Binding-site contacts:
Ligand atom CAC contacts residue NAI1 of chain 1.B at 3.5 Å.
Ligand atom CAK contacts residue GLY93 of chain 1.A at 3.5 Å.
Ligand atom CAV contacts residue PRO154 of chain 1.A at 3.6 Å (hydrophobic).
Ligand atom CAU contacts residue ILE206 of chain 1.A at 3.5 Å (hydrophobic).
Ligand atom CAG contacts residue GLY93 of chain 1.A at 3.6 Å.
Ligand atom OAA contacts residue NAI1 of chain 1.B at 2.7 Å (h-bond).
Ligand atom CAQ contacts residue TYR146 of chain 1.A at 3.9 Å (hydrophobic).
Ligand atom NAP contacts residue PHE94 of chain 1.A at 3.8 Å.
Ligand atom OAA contacts residue TYR156 of chain 1.A at 2.6 Å (h-bond).
Ligand atom CAK contacts residue PHE94 of chain 1.A at 4.0 Å (hydrophobic).
Ligand atom CAW contacts residue TYR156 of chain 1.A at 3.3 Å (hydrophobic).
Ligand atom CAW contacts residue PRO154 of chain 1.A at 3.3 Å (hydrophobic).
Ligand atom CAQ contacts residue NAI1 of chain 1.B at 3.4 Å.
Ligand atom CAL contacts residue NAI1 of chain 1.B at 3.5 Å.
Ligand atom CAV contacts residue ILE206 of chain 1.A at 3.8 Å (hydrophobic).
Ligand atom CAH contacts residue TYR156 of chain 1.A at 3.6 Å (hydrophobic).
Ligand atom CAJ contacts residue MET159 of chain 1.A at 3.9 Å (hydrophobic).
Ligand atom CAW contacts residue ASN155 of chain 1.A at 3.5 Å.
Ligand atom CAR contacts residue PHE203 of chain 1.A at 3.4 Å (hydrophobic).
Ligand atom CAG contacts residue NAI1 of chain 1.B at 3.7 Å.
Ligand atom CAN contacts residue ILE100 of chain 1.A at 3.6 Å (hydrophobic).
Ligand atom CAO contacts residue ALA95 of chain 1.A at 3.9 Å (hydrophobic).
Ligand atom CAE contacts residue NAI1 of chain 1.B at 3.8 Å.
Ligand atom CAS contacts residue TYR146 of chain 1.A at 3.7 Å (hydrophobic).
Ligand atom NAM contacts residue NAI1 of chain 1.B at 3.2 Å.
Ligand atom CAV contacts residue TYR156 of chain 1.A at 3.7 Å (hydrophobic).
Ligand atom CAO contacts residue ILE200 of chain 1.A at 4.0 Å (hydrophobic).
Ligand atom NAP contacts residue ILE100 of chain 1.A at 3.7 Å.
Ligand atom CAB contacts residue TYR156 of chain 1.A at 3.5 Å (hydrophobic).
Ligand atom CAT contacts residue TYR146 of chain 1.A at 4.0 Å (hydrophobic).
Ligand atom OAD contacts residue NAI1 of chain 1.B at 2.9 Å (h-bond).
Ligand atom CAR contacts residue NAI1 of chain 1.B at 3.2 Å.
Ligand atom CAF contacts residue GLY93 of chain 1.A at 3.8 Å.
Ligand atom CAN contacts residue MET159 of chain 1.A at 3.7 Å (hydrophobic).
Ligand atom CAI contacts residue NAI1 of chain 1.B at 3.6 Å.
Ligand atom CAH contacts residue TYR146 of chain 1.A at 3.9 Å (hydrophobic).
Ligand atom CAH contacts residue NAI1 of chain 1.B at 3.6 Å.
Ligand atom OAA contacts residue LYS163 of chain 1.A at 4.0 Å.
Ligand atom CAB contacts residue NAI1 of chain 1.B at 3.4 Å.
Ligand atom NAP contacts residue ALA95 of chain 1.A at 3.2 Å (h-bond).

Sequence of chain 1.A:
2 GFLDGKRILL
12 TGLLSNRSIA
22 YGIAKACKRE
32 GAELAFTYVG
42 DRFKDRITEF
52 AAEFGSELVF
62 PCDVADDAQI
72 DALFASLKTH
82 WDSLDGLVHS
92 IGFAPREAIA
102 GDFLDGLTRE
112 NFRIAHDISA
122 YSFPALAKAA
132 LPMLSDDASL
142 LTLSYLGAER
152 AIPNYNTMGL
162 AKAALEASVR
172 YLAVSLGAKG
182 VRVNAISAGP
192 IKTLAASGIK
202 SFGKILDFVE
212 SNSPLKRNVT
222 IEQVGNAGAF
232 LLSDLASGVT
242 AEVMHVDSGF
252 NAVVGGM

A small-molecule ligand and the protein it binds are described below.
Small molecule (SMILES): CCCCCCc1cc(=O)c(Oc2ccc(N)cc2C)cn1C